Binding-site contacts:
Ligand atom C3B contacts residue MET224 of chain 1.A at 3.6 Å (hydrophobic).
Ligand atom N3A contacts residue ALA24 of chain 1.C at 3.8 Å.
Ligand atom C2B contacts residue TYR128 of chain 1.A at 3.9 Å (hydrophobic).
Ligand atom C5B contacts residue TYR152 of chain 1.A at 3.7 Å (hydrophobic).
Ligand atom C2C contacts residue VAL191 of chain 1.A at 4.0 Å (hydrophobic).
Ligand atom N2 contacts residue MET221 of chain 1.A at 3.5 Å (h-bond).
Ligand atom C3C contacts residue ILE104 of chain 1.A at 3.7 Å (hydrophobic).
Ligand atom C5A contacts residue VAL176 of chain 1.A at 3.5 Å (hydrophobic).
Ligand atom CL1 contacts residue TYR152 of chain 1.A at 3.9 Å.
Ligand atom C1C contacts residue TYR128 of chain 1.A at 3.3 Å (hydrophobic).
Ligand atom C3C contacts residue TYR152 of chain 1.A at 3.8 Å (hydrophobic).
Ligand atom CL1 contacts residue VAL188 of chain 1.A at 3.7 Å.
Ligand atom C4A contacts residue ALA150 of chain 1.A at 4.0 Å (hydrophobic).
Ligand atom C5A contacts residue ALA150 of chain 1.A at 3.5 Å (hydrophobic).
Ligand atom CL2 contacts residue ILE104 of chain 1.A at 3.5 Å.
Ligand atom CL2 contacts residue TYR128 of chain 1.A at 3.2 Å.
Ligand atom C4B contacts residue TYR152 of chain 1.A at 3.6 Å (hydrophobic).
Ligand atom C4 contacts residue LEU106 of chain 1.A at 3.9 Å (hydrophobic).
Ligand atom C1B contacts residue VAL188 of chain 1.A at 4.0 Å (hydrophobic).
Ligand atom C31 contacts residue LEU106 of chain 1.A at 4.0 Å (hydrophobic).
Ligand atom C2B contacts residue MET224 of chain 1.A at 4.0 Å (hydrophobic).
Ligand atom C3B contacts residue PHE186 of chain 1.A at 3.9 Å (hydrophobic).
Ligand atom C2A contacts residue PHE186 of chain 1.A at 3.8 Å (hydrophobic).
Ligand atom C5A contacts residue PHE186 of chain 1.A at 4.0 Å (hydrophobic).
Ligand atom C4A contacts residue SER175 of chain 1.A at 3.8 Å.
Ligand atom C4B contacts residue PHE186 of chain 1.A at 3.9 Å (hydrophobic).
Ligand atom N3A contacts residue PRO174 of chain 1.A at 3.3 Å (h-bond).
Ligand atom N3A contacts residue TYR152 of chain 1.A at 4.0 Å.
Ligand atom O1A contacts residue PHE186 of chain 1.A at 3.4 Å.
Ligand atom O1B contacts residue VAL188 of chain 1.A at 3.7 Å.
Ligand atom O1A contacts residue MET224 of chain 1.A at 3.5 Å (h-bond).
Ligand atom CL1 contacts residue LEU25 of chain 1.C at 3.7 Å.
Ligand atom O1 contacts residue ILE104 of chain 1.A at 3.4 Å.
Ligand atom C6B contacts residue TYR152 of chain 1.A at 3.9 Å (hydrophobic).
Ligand atom C2A contacts residue TYR152 of chain 1.A at 3.8 Å (hydrophobic).
Ligand atom C4A contacts residue PRO174 of chain 1.A at 3.0 Å (hydrophobic).
Ligand atom C3 contacts residue LEU106 of chain 1.A at 3.8 Å (hydrophobic).
Ligand atom C5 contacts residue TYR128 of chain 1.A at 3.8 Å (hydrophobic).
Ligand atom CL2 contacts residue MET224 of chain 1.A at 3.4 Å.
Ligand atom O1 contacts residue MET221 of chain 1.A at 3.5 Å (h-bond).

Sequence of chain 1.C:
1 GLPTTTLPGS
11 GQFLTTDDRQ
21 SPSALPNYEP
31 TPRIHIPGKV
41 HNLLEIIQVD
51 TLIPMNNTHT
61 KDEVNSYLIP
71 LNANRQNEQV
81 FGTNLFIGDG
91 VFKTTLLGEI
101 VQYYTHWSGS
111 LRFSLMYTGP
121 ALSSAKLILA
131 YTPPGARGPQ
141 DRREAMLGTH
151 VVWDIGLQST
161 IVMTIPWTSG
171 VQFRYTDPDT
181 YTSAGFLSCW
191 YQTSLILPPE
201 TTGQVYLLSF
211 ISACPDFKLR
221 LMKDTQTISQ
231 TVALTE

Sequence of chain 2.C:
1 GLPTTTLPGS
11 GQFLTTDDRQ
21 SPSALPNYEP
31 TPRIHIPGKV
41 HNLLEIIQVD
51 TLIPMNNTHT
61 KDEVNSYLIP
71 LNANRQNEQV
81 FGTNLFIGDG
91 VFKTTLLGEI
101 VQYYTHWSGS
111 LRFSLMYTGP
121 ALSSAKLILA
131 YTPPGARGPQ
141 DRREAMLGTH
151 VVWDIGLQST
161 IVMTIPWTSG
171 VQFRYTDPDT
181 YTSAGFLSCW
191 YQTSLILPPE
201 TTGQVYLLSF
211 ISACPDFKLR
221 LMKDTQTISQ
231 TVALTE

A protein and the small-molecule ligand that binds it are described below.
Small molecule (SMILES): Cc1cc(CCCOc2c(Cl)cc(C3=NCCO3)cc2Cl)on1

Sequence of chain 1.A:
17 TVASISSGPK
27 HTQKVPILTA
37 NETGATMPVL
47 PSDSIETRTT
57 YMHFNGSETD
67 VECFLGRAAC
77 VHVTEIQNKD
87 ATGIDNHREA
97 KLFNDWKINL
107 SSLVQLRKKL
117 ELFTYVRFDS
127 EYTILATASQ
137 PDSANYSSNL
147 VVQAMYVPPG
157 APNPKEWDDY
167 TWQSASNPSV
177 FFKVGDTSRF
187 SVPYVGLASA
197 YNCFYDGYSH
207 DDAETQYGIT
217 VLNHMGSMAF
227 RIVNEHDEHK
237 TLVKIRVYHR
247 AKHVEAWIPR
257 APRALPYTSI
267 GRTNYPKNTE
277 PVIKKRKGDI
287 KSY